Binding-site contacts:
Ligand atom C2 contacts residue TYR199 of chain 1.A at 3.2 Å (hydrophobic).
Ligand atom C1 contacts residue ALA76 of chain 1.A at 4.0 Å (hydrophobic).
Ligand atom C2 contacts residue THR45 of chain 1.A at 4.1 Å.
Ligand atom C3 contacts residue TYR199 of chain 1.A at 3.4 Å (hydrophobic).
Ligand atom C5 contacts residue TYR199 of chain 1.A at 4.3 Å (hydrophobic).
Ligand atom C5 contacts residue ASN197 of chain 1.A at 3.2 Å.
Ligand atom O1 contacts residue FMN1 of chain 1.C at 2.9 Å.
Ligand atom C3 contacts residue THR45 of chain 1.A at 4.4 Å.
Ligand atom C6 contacts residue HIS194 of chain 1.A at 4.0 Å.
Ligand atom C1 contacts residue TYR199 of chain 1.A at 3.5 Å (hydrophobic).
Ligand atom C4 contacts residue KSW1 of chain 1.E at 4.4 Å.
Ligand atom C1 contacts residue THR45 of chain 1.A at 3.2 Å.
Ligand atom C4 contacts residue FMN1 of chain 1.C at 4.0 Å.
Ligand atom C2 contacts residue FMN1 of chain 1.C at 3.5 Å.
Ligand atom C1 contacts residue HIS194 of chain 1.A at 4.4 Å.
Ligand atom O1 contacts residue TYR199 of chain 1.A at 3.3 Å.
Ligand atom C4 contacts residue GLY289 of chain 1.A at 4.3 Å.
Ligand atom C4 contacts residue TYR199 of chain 1.A at 4.2 Å (hydrophobic).
Ligand atom C5 contacts residue PHE253 of chain 1.A at 4.1 Å (hydrophobic).
Ligand atom C6 contacts residue TYR199 of chain 1.A at 3.6 Å (hydrophobic).
Ligand atom C1 contacts residue TRP120 of chain 1.A at 3.1 Å (hydrophobic).
Ligand atom C2 contacts residue TRP120 of chain 1.A at 4.4 Å (hydrophobic).
Ligand atom C3 contacts residue KSW1 of chain 1.E at 4.0 Å.
Ligand atom C4 contacts residue PHE253 of chain 1.A at 4.1 Å (hydrophobic).
Ligand atom C6 contacts residue ASN197 of chain 1.A at 3.5 Å.
Ligand atom O1 contacts residue ASN197 of chain 1.A at 3.0 Å (h-bond).
Ligand atom C5 contacts residue FMN1 of chain 1.C at 3.4 Å.
Ligand atom C6 contacts residue FMN1 of chain 1.C at 3.4 Å.
Ligand atom C4 contacts residue ASN290 of chain 1.A at 4.0 Å.
Ligand atom O1 contacts residue HIS194 of chain 1.A at 2.8 Å (h-bond).
Ligand atom C5 contacts residue GLY289 of chain 1.A at 4.0 Å.
Ligand atom C3 contacts residue FMN1 of chain 1.C at 3.9 Å.
Ligand atom C1 contacts residue FMN1 of chain 1.C at 3.2 Å.

This small molecule binds to this protein.
Small molecule (SMILES): CC1=CC=CC1=O

Sequence of chain 1.A:
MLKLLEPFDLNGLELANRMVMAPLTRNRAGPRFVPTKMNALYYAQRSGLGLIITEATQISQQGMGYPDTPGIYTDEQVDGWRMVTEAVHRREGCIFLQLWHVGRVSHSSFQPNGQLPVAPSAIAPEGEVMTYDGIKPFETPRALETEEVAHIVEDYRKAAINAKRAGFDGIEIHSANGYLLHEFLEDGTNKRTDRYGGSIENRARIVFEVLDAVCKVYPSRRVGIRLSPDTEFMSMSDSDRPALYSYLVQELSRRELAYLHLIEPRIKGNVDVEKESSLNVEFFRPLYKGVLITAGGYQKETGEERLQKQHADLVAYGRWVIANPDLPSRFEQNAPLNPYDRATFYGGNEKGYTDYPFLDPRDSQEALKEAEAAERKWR